Binding-site contacts:
Ligand atom C7 contacts residue ASN371 of chain 2.A at 3.6 Å.
Ligand atom O7 contacts residue ASN371 of chain 2.A at 3.8 Å.
Ligand atom C2 contacts residue ASN371 of chain 2.A at 2.5 Å.
Ligand atom C3 contacts residue ASN371 of chain 2.A at 3.9 Å.
Ligand atom C4 contacts residue ASN371 of chain 2.A at 4.4 Å.
Ligand atom O5 contacts residue ASN371 of chain 2.A at 2.5 Å (h-bond).
Ligand atom N2 contacts residue ASN371 of chain 2.A at 2.9 Å (h-bond).
Ligand atom C5 contacts residue ASN371 of chain 2.A at 3.8 Å.
Ligand atom C1 contacts residue ASN371 of chain 2.A at 1.5 Å.

Sequence of chain 2.A:
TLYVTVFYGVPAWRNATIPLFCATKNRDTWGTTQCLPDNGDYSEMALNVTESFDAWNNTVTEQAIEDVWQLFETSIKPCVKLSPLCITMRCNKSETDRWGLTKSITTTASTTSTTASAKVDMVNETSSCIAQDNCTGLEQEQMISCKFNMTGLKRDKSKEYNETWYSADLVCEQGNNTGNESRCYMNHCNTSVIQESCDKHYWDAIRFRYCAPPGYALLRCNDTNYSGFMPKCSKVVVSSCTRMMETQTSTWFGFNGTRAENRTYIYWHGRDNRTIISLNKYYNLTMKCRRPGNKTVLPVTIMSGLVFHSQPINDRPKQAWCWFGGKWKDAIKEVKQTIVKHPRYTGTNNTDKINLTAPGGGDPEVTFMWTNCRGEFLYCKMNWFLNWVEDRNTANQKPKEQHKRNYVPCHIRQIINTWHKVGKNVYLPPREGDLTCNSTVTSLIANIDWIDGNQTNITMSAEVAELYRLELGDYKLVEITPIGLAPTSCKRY

This protein binds this small molecule.
Small molecule (SMILES): CC(=O)N[C@@H]1[C@@H](O)[C@H](O)[C@@H](CO)O[C@H]1O